Sequence of chain 1.C:
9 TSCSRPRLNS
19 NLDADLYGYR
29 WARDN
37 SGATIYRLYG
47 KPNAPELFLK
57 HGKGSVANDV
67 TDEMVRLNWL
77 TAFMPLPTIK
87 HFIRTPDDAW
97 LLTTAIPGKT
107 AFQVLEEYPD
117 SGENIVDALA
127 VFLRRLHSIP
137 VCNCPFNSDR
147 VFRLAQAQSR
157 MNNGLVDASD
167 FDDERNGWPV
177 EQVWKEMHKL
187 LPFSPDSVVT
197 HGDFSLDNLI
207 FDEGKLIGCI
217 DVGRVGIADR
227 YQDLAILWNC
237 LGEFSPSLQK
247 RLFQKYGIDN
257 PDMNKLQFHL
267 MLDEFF

A small-molecule ligand and the protein it binds are described below.
Small molecule (SMILES): NC[C@H]1O[C@H](O[C@H]2[C@H](O)[C@@H](O[C@H]3O[C@H](CO)[C@@H](O)[C@H](N)[C@H]3O)[C@H](N)C[C@@H]2N)[C@H](O)[C@@H](O)[C@@H]1O

Binding-site contacts:
Ligand atom O15 contacts residue CYS236 of chain 1.C at 3.7 Å.
Ligand atom O14 contacts residue GLU239 of chain 1.C at 2.6 Å (salt-bridge).
Ligand atom N4 contacts residue ASP168 of chain 1.C at 3.8 Å.
Ligand atom C6 contacts residue PHE272 of chain 1.C at 3.3 Å (hydrophobic).
Ligand atom O8 contacts residue PHE272 of chain 1.C at 3.6 Å (h-bond).
Ligand atom N2 contacts residue PHE272 of chain 1.C at 3.3 Å (h-bond).
Ligand atom C7 contacts residue ASP168 of chain 1.C at 3.9 Å.
Ligand atom C3 contacts residue ASP199 of chain 1.C at 3.7 Å.
Ligand atom O13 contacts residue ASP168 of chain 1.C at 3.1 Å (salt-bridge).
Ligand atom C12 contacts residue ASP269 of chain 1.C at 3.4 Å.
Ligand atom C15 contacts residue ASN235 of chain 1.C at 3.5 Å.
Ligand atom O5 contacts residue ASP166 of chain 1.C at 3.8 Å.
Ligand atom N2 contacts residue ASP269 of chain 1.C at 3.0 Å (salt-bridge).
Ligand atom C12 contacts residue GLU270 of chain 1.C at 3.6 Å.
Ligand atom N3 contacts residue ASP166 of chain 1.C at 3.0 Å (salt-bridge).
Ligand atom O14 contacts residue ASN235 of chain 1.C at 3.0 Å (h-bond).
Ligand atom C5 contacts residue PHE272 of chain 1.C at 3.7 Å (hydrophobic).
Ligand atom N1 contacts residue PHE272 of chain 1.C at 3.1 Å (h-bond).
Ligand atom O11 contacts residue ASP168 of chain 1.C at 3.3 Å (salt-bridge).
Ligand atom O7 contacts residue ASP199 of chain 1.C at 2.7 Å (salt-bridge).
Ligand atom C18 contacts residue GLU239 of chain 1.C at 3.6 Å.
Ligand atom C8 contacts residue ASP166 of chain 1.C at 3.5 Å.
Ligand atom N3 contacts residue ASP168 of chain 1.C at 2.9 Å (salt-bridge).
Ligand atom C14 contacts residue ASP168 of chain 1.C at 3.7 Å.
Ligand atom N4 contacts residue ASN235 of chain 1.C at 3.9 Å.
Ligand atom C7 contacts residue GLU270 of chain 1.C at 3.6 Å.
Ligand atom C9 contacts residue ASP166 of chain 1.C at 3.6 Å.
Ligand atom C13 contacts residue ASP166 of chain 1.C at 3.9 Å.
Ligand atom C15 contacts residue ASP168 of chain 1.C at 3.5 Å.
Ligand atom N3 contacts residue GLU270 of chain 1.C at 2.5 Å (salt-bridge).
Ligand atom O10 contacts residue ASP166 of chain 1.C at 3.3 Å (salt-bridge).
Ligand atom C7 contacts residue ASP166 of chain 1.C at 3.6 Å.
Ligand atom C10 contacts residue ASP166 of chain 1.C at 3.4 Å.
Ligand atom C15 contacts residue GLU239 of chain 1.C at 3.7 Å.
Ligand atom C18 contacts residue CYS236 of chain 1.C at 3.7 Å (hydrophobic).
Ligand atom O14 contacts residue CYS236 of chain 1.C at 3.6 Å.
Ligand atom C11 contacts residue ASP269 of chain 1.C at 3.4 Å.
Ligand atom C16 contacts residue GLU239 of chain 1.C at 3.0 Å.
Ligand atom O13 contacts residue PHE167 of chain 1.C at 3.9 Å.
Ligand atom N4 contacts residue GLU239 of chain 1.C at 3.2 Å (salt-bridge).